Binding-site contacts:
Ligand atom N3 contacts residue ALA282 of chain 1.A at 3.5 Å.
Ligand atom C10 contacts residue ILE221 of chain 1.A at 3.4 Å (hydrophobic).
Ligand atom C10 contacts residue ASN277 of chain 1.A at 3.6 Å.
Ligand atom O6 contacts residue ALA282 of chain 1.A at 3.1 Å (h-bond).
Ligand atom C14 contacts residue ILE222 of chain 1.A at 3.7 Å (hydrophobic).
Ligand atom C9 contacts residue ILE221 of chain 1.A at 3.7 Å (hydrophobic).
Ligand atom C12 contacts residue ILE221 of chain 1.A at 3.6 Å (hydrophobic).
Ligand atom C1 contacts residue LEU186 of chain 1.A at 3.8 Å (hydrophobic).
Ligand atom C23 contacts residue ALA282 of chain 1.A at 3.7 Å (hydrophobic).
Ligand atom O4 contacts residue ALA245 of chain 1.A at 3.5 Å.
Ligand atom N contacts residue ALA102 of chain 1.A at 3.6 Å.
Ligand atom C17 contacts residue GLY225 of chain 1.A at 3.6 Å.
Ligand atom C7 contacts residue HIS349 of chain 1.A at 3.2 Å.
Ligand atom O contacts residue ALA185 of chain 1.A at 3.1 Å.
Ligand atom O5 contacts residue ALA282 of chain 1.A at 2.7 Å (h-bond).
Ligand atom N3 contacts residue THR218 of chain 1.A at 3.7 Å.
Ligand atom C11 contacts residue ILE221 of chain 1.A at 3.4 Å (hydrophobic).
Ligand atom C16 contacts residue PHE279 of chain 1.A at 3.7 Å (hydrophobic).
Ligand atom C7 contacts residue ALA185 of chain 1.A at 3.5 Å (hydrophobic).
Ligand atom C15 contacts residue PHE279 of chain 1.A at 3.4 Å (hydrophobic).
Ligand atom C6 contacts residue ALA185 of chain 1.A at 3.4 Å (hydrophobic).
Ligand atom O4 contacts residue PHE279 of chain 1.A at 3.6 Å.
Ligand atom O3 contacts residue ASN277 of chain 1.A at 3.5 Å (h-bond).
Ligand atom N2 contacts residue ILE222 of chain 1.A at 3.3 Å.
Ligand atom O6 contacts residue VAL287 of chain 1.A at 3.6 Å.
Ligand atom O5 contacts residue LEU186 of chain 1.A at 3.5 Å.
Ligand atom O contacts residue LEU186 of chain 1.A at 3.1 Å (h-bond).
Ligand atom C7 contacts residue ALA102 of chain 1.A at 3.4 Å (hydrophobic).
Ligand atom O2 contacts residue ILE222 of chain 1.A at 3.6 Å.
Ligand atom C6 contacts residue ALA102 of chain 1.A at 3.7 Å (hydrophobic).
Ligand atom C17 contacts residue ALA245 of chain 1.A at 3.7 Å (hydrophobic).
Ligand atom N1 contacts residue ALA282 of chain 1.A at 3.6 Å.
Ligand atom C7 contacts residue TYR104 of chain 1.A at 3.5 Å (hydrophobic).
Ligand atom O1 contacts residue HIS349 of chain 1.A at 2.8 Å (h-bond).
Ligand atom O3 contacts residue ALA245 of chain 1.A at 3.2 Å.
Ligand atom C14 contacts residue PHE279 of chain 1.A at 3.7 Å (hydrophobic).
Ligand atom C7 contacts residue TYR184 of chain 1.A at 3.8 Å (hydrophobic).
Ligand atom O contacts residue ALA102 of chain 1.A at 2.8 Å (h-bond).
Ligand atom O1 contacts residue ALA185 of chain 1.A at 3.1 Å.
Ligand atom C24 contacts residue ILE288 of chain 1.A at 3.5 Å (hydrophobic).

A protein and the small-molecule ligand that binds it are described below.
Small molecule (SMILES): COC(=O)c1nc(-c2ccc3c(n2)C(=O)C(N)=C(OC)C3=O)c(N)c(-c2cccc(OC)c2O)c1C

Sequence of chain 1.A:
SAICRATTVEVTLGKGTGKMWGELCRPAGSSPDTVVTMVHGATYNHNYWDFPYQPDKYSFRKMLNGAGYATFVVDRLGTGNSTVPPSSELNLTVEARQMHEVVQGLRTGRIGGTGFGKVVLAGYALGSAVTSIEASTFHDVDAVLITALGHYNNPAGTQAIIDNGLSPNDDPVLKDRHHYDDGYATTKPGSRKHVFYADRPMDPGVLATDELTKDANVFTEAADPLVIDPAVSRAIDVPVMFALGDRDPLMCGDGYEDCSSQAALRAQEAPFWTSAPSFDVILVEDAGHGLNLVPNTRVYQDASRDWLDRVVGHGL